Binding-site contacts:
Ligand atom C29 contacts residue ALA155 of chain 2.B at 3.8 Å (hydrophobic).
Ligand atom C07 contacts residue HIS86 of chain 2.B at 3.9 Å.
Ligand atom C22 contacts residue ASP95 of chain 2.B at 3.6 Å.
Ligand atom C01 contacts residue THR85 of chain 2.B at 3.4 Å.
Ligand atom C21 contacts residue VAL16 of chain 2.B at 3.8 Å (hydrophobic).
Ligand atom C22 contacts residue GLY91 of chain 2.B at 3.5 Å.
Ligand atom C12 contacts residue VAL16 of chain 2.B at 3.7 Å (hydrophobic).
Ligand atom C24 contacts residue LEU145 of chain 2.B at 3.9 Å (hydrophobic).
Ligand atom C06 contacts residue LEU145 of chain 2.B at 3.8 Å (hydrophobic).
Ligand atom C13 contacts residue VAL16 of chain 2.B at 3.8 Å (hydrophobic).
Ligand atom N08 contacts residue LEU145 of chain 2.B at 4.0 Å.
Ligand atom C12 contacts residue TYR87 of chain 2.B at 3.5 Å (hydrophobic).
Ligand atom C26 contacts residue LEU145 of chain 2.B at 4.0 Å (hydrophobic).
Ligand atom C19 contacts residue ASP95 of chain 2.B at 3.7 Å.
Ligand atom C32 contacts residue LEU83 of chain 2.B at 3.9 Å (hydrophobic).
Ligand atom C04 contacts residue ALA35 of chain 2.B at 3.8 Å (hydrophobic).
Ligand atom O31 contacts residue LYS37 of chain 2.B at 3.6 Å.
Ligand atom C29 contacts residue ASN143 of chain 2.B at 3.5 Å.
Ligand atom N08 contacts residue HIS88 of chain 2.B at 3.0 Å (h-bond).
Ligand atom C10 contacts residue LEU145 of chain 2.B at 3.9 Å (hydrophobic).
Ligand atom C01 contacts residue ALA35 of chain 2.B at 3.6 Å (hydrophobic).
Ligand atom C04 contacts residue THR85 of chain 2.B at 3.9 Å.
Ligand atom C32 contacts residue GLU50 of chain 2.B at 3.6 Å.
Ligand atom N08 contacts residue TYR87 of chain 2.B at 3.8 Å.
Ligand atom C12 contacts residue HIS88 of chain 2.B at 3.9 Å.
Ligand atom C09 contacts residue HIS88 of chain 2.B at 3.2 Å.
Ligand atom C01 contacts residue LYS37 of chain 2.B at 3.6 Å.
Ligand atom C07 contacts residue ALA35 of chain 2.B at 3.7 Å (hydrophobic).
Ligand atom C04 contacts residue VAL24 of chain 2.B at 3.9 Å (hydrophobic).
Ligand atom C32 contacts residue ASP156 of chain 2.B at 3.8 Å.
Ligand atom O28 contacts residue ALA155 of chain 2.B at 3.7 Å.
Ligand atom C07 contacts residue LEU145 of chain 2.B at 3.5 Å (hydrophobic).
Ligand atom O02 contacts residue LYS37 of chain 2.B at 3.6 Å.
Ligand atom C11 contacts residue GLY91 of chain 2.B at 4.0 Å.
Ligand atom C23 contacts residue GLY91 of chain 2.B at 3.6 Å.
Ligand atom C14 contacts residue GLY91 of chain 2.B at 3.9 Å.
Ligand atom C13 contacts residue TYR87 of chain 2.B at 3.7 Å (hydrophobic).
Ligand atom C01 contacts residue LEU83 of chain 2.B at 3.6 Å (hydrophobic).
Ligand atom C09 contacts residue TYR87 of chain 2.B at 3.9 Å (hydrophobic).
Ligand atom C29 contacts residue LYS142 of chain 2.B at 3.5 Å.

A protein and the small-molecule ligand that binds it are described below.
Small molecule (SMILES): COc1cc(-c2cncc(-c3ccc(C4CCN(C)CC4)cc3)c2C)cc(OC)c1OC

Sequence of chain 2.B:
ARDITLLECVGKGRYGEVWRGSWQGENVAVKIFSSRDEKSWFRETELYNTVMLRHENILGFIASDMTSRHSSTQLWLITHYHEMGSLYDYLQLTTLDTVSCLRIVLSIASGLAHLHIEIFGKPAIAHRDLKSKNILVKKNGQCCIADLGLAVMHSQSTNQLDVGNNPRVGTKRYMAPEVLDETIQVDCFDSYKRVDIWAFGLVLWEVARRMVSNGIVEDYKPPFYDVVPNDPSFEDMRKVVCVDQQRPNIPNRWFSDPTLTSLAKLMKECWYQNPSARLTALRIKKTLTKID